Binding-site contacts:
Ligand atom OP2 contacts residue SER77 of chain 1.D at 3.8 Å.
Ligand atom C5' contacts residue SER77 of chain 1.D at 4.4 Å.
Ligand atom C4' contacts residue ARG125 of chain 1.D at 4.3 Å.
Ligand atom O4 contacts residue ARG125 of chain 1.D at 3.8 Å.
Ligand atom C5' contacts residue ARG131 of chain 1.D at 3.4 Å.
Ligand atom N3 contacts residue ARG125 of chain 1.D at 3.6 Å (salt-bridge).
Ligand atom P contacts residue ARG125 of chain 1.D at 3.9 Å.
Ligand atom N1 contacts residue ARG125 of chain 1.D at 3.7 Å.
Ligand atom OP2 contacts residue MET76 of chain 1.D at 4.4 Å.
Ligand atom C5' contacts residue ARG125 of chain 1.D at 4.2 Å.
Ligand atom C2' contacts residue ARG125 of chain 1.D at 3.7 Å.
Ligand atom C1' contacts residue ARG125 of chain 1.D at 4.2 Å.
Ligand atom C4 contacts residue ARG125 of chain 1.D at 3.5 Å.
Ligand atom OP3 contacts residue SER77 of chain 1.D at 4.1 Å.
Ligand atom OP2 contacts residue ARG131 of chain 1.D at 3.7 Å.
Ligand atom OP1 contacts residue ARG125 of chain 1.D at 3.0 Å (salt-bridge).
Ligand atom O2 contacts residue ARG125 of chain 1.D at 3.9 Å.
Ligand atom O5' contacts residue ARG125 of chain 1.D at 3.2 Å (salt-bridge).
Ligand atom C5 contacts residue ARG125 of chain 1.D at 3.5 Å.
Ligand atom C2 contacts residue ARG125 of chain 1.D at 3.8 Å.
Ligand atom OP3 contacts residue ARG125 of chain 1.D at 2.7 Å.
Ligand atom C5' contacts residue MET76 of chain 1.D at 4.1 Å (hydrophobic).
Ligand atom C6 contacts residue ARG125 of chain 1.D at 3.5 Å.
Ligand atom O3' contacts residue ARG125 of chain 1.D at 4.1 Å.
Ligand atom P contacts residue ARG131 of chain 1.D at 3.5 Å.
Ligand atom C3' contacts residue ARG125 of chain 1.D at 3.3 Å.
Ligand atom O5' contacts residue ARG131 of chain 1.D at 2.8 Å (salt-bridge).
Ligand atom OP1 contacts residue ARG131 of chain 1.D at 3.3 Å (salt-bridge).

The protein below binds the small molecule below.
Small molecule (SMILES): CO[P](=O)(O)O[C@H]1[C@@H](O)[C@H](n2ccc(=O)[nH]c2=O)O[C@@H]1COP(=O)(O)O

Sequence of chain 1.D:
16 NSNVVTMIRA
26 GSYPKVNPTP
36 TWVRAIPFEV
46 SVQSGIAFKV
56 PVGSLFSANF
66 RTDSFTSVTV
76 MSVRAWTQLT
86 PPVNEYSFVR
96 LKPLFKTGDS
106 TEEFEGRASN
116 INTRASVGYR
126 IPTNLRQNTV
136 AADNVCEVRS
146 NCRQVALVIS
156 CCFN